Sequence of chain 1.B:
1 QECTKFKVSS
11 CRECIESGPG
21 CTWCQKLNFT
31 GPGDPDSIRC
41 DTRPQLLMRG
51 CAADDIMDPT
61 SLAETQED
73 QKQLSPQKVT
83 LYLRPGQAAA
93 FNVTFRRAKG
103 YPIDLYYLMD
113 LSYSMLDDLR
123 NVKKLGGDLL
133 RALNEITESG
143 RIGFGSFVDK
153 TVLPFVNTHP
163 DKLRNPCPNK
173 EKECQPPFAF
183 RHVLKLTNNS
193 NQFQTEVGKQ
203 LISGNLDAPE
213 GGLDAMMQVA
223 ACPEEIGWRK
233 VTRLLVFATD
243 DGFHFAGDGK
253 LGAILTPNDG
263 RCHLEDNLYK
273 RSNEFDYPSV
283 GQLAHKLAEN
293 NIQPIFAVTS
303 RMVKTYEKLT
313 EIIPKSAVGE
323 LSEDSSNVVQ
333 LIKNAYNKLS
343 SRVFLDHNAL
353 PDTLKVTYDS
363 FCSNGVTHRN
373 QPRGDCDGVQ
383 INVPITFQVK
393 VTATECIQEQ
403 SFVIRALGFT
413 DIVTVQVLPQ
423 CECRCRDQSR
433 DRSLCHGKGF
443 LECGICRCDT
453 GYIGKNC

Binding-site contacts:
Ligand atom C5 contacts residue ASN94 of chain 1.B at 3.4 Å.
Ligand atom C3 contacts residue ASN94 of chain 1.B at 3.9 Å.
Ligand atom N2 contacts residue PHE363 of chain 1.B at 4.5 Å.
Ligand atom O5 contacts residue ASN94 of chain 1.B at 2.2 Å (h-bond).
Ligand atom N2 contacts residue THR388 of chain 1.B at 4.3 Å.
Ligand atom N2 contacts residue ASN94 of chain 1.B at 3.2 Å (h-bond).
Ligand atom C1 contacts residue ASN94 of chain 1.B at 1.4 Å.
Ligand atom C8 contacts residue PHE363 of chain 1.B at 3.6 Å (hydrophobic).
Ligand atom C6 contacts residue ASN94 of chain 1.B at 4.4 Å.
Ligand atom C4 contacts residue ASN94 of chain 1.B at 4.2 Å.
Ligand atom O6 contacts residue ASN94 of chain 1.B at 4.4 Å.
Ligand atom C2 contacts residue ASN94 of chain 1.B at 2.7 Å.
Ligand atom O5 contacts residue GLN390 of chain 1.B at 4.3 Å.
Ligand atom C7 contacts residue ASN94 of chain 1.B at 4.5 Å.
Ligand atom O7 contacts residue PHE363 of chain 1.B at 3.7 Å.
Ligand atom C7 contacts residue PHE363 of chain 1.B at 4.0 Å (hydrophobic).

The protein below binds the small molecule below.
Small molecule (SMILES): CC(=O)N[C@@H]1[C@@H](O)[C@H](O)[C@@H](CO)O[C@H]1O